This protein binds this small molecule.
Small molecule (SMILES): O=C(O)CCCCCCCCCCS

Sequence of chain 1.B:
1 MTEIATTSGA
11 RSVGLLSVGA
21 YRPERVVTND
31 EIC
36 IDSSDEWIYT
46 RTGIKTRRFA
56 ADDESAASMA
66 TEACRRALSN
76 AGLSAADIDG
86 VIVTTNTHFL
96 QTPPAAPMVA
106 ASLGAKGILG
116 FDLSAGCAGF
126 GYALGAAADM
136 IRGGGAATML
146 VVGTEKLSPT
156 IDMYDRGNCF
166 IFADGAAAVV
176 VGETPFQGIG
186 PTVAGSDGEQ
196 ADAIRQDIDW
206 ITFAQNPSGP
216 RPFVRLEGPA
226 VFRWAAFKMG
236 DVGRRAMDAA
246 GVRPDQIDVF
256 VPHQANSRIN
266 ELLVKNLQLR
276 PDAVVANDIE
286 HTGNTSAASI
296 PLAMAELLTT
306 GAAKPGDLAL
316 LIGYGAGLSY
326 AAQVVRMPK

Sequence of chain 1.A:
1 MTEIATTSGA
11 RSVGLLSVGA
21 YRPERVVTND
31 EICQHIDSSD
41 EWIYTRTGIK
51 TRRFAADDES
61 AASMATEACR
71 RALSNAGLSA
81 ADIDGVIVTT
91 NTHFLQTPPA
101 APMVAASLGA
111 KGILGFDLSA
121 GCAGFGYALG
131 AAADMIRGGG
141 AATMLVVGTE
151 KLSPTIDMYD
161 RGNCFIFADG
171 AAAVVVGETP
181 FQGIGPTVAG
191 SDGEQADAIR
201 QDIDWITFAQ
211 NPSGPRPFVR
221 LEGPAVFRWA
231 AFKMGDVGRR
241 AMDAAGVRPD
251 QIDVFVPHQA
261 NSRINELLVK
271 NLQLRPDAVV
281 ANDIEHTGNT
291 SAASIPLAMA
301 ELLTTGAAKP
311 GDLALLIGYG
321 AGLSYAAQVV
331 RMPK

Binding-site contacts:
Ligand atom C6 contacts residue ASN91 of chain 1.A at 3.6 Å.
Ligand atom C3 contacts residue VAL219 of chain 1.A at 3.9 Å (hydrophobic).
Ligand atom C6 contacts residue LEU152 of chain 1.A at 3.7 Å (hydrophobic).
Ligand atom C11 contacts residue PHE218 of chain 1.A at 3.9 Å (hydrophobic).
Ligand atom S1 contacts residue GLY121 of chain 1.A at 3.8 Å.
Ligand atom C9 contacts residue GLN201 of chain 1.A at 3.3 Å.
Ligand atom S1 contacts residue ALA321 of chain 1.A at 3.6 Å.
Ligand atom C2 contacts residue THR97 of chain 1.B at 3.9 Å.
Ligand atom O1 contacts residue GLN201 of chain 1.A at 3.2 Å.
Ligand atom C7 contacts residue THR155 of chain 1.A at 3.6 Å.
Ligand atom C11 contacts residue THR155 of chain 1.A at 3.8 Å.
Ligand atom C10 contacts residue GLN201 of chain 1.A at 3.9 Å.
Ligand atom S1 contacts residue UDT1 of chain 1.C at 3.3 Å (h-bond).
Ligand atom C5 contacts residue THR97 of chain 1.B at 3.7 Å.
Ligand atom C4 contacts residue LEU152 of chain 1.A at 3.3 Å (hydrophobic).
Ligand atom C9 contacts residue GLN96 of chain 1.B at 3.6 Å.
Ligand atom S1 contacts residue CYS122 of chain 1.A at 2.0 Å (h-bond).
Ligand atom C7 contacts residue VAL219 of chain 1.A at 3.9 Å (hydrophobic).
Ligand atom C8 contacts residue VAL219 of chain 1.A at 3.8 Å (hydrophobic).
Ligand atom O2 contacts residue TRP205 of chain 1.A at 3.6 Å.
Ligand atom C1 contacts residue SER291 of chain 1.A at 3.2 Å.
Ligand atom C3 contacts residue ILE199 of chain 1.A at 3.7 Å (hydrophobic).
Ligand atom C10 contacts residue VAL219 of chain 1.A at 3.4 Å (hydrophobic).
Ligand atom C4 contacts residue VAL219 of chain 1.A at 4.0 Å (hydrophobic).
Ligand atom C10 contacts residue PHE218 of chain 1.A at 3.5 Å (hydrophobic).
Ligand atom C3 contacts residue THR97 of chain 1.B at 3.8 Å.
Ligand atom C1 contacts residue UDT1 of chain 1.C at 3.2 Å.
Ligand atom O1 contacts residue PRO217 of chain 1.A at 3.2 Å.
Ligand atom C7 contacts residue LEU152 of chain 1.A at 4.0 Å (hydrophobic).
Ligand atom O2 contacts residue GLN201 of chain 1.A at 3.9 Å.
Ligand atom C2 contacts residue ILE199 of chain 1.A at 3.9 Å (hydrophobic).
Ligand atom C2 contacts residue ALA321 of chain 1.A at 3.9 Å (hydrophobic).
Ligand atom O2 contacts residue THR155 of chain 1.A at 3.2 Å.
Ligand atom C6 contacts residue THR92 of chain 1.A at 3.8 Å.
Ligand atom C11 contacts residue GLN201 of chain 1.A at 3.5 Å.
Ligand atom O1 contacts residue PHE218 of chain 1.A at 3.2 Å (h-bond).
Ligand atom C10 contacts residue THR155 of chain 1.A at 3.5 Å.
Ligand atom C5 contacts residue ASN91 of chain 1.A at 3.6 Å.
Ligand atom C1 contacts residue PHE167 of chain 1.A at 4.0 Å (hydrophobic).
Ligand atom C1 contacts residue CYS122 of chain 1.A at 3.1 Å (hydrophobic).